Sequence of chain 1.C:
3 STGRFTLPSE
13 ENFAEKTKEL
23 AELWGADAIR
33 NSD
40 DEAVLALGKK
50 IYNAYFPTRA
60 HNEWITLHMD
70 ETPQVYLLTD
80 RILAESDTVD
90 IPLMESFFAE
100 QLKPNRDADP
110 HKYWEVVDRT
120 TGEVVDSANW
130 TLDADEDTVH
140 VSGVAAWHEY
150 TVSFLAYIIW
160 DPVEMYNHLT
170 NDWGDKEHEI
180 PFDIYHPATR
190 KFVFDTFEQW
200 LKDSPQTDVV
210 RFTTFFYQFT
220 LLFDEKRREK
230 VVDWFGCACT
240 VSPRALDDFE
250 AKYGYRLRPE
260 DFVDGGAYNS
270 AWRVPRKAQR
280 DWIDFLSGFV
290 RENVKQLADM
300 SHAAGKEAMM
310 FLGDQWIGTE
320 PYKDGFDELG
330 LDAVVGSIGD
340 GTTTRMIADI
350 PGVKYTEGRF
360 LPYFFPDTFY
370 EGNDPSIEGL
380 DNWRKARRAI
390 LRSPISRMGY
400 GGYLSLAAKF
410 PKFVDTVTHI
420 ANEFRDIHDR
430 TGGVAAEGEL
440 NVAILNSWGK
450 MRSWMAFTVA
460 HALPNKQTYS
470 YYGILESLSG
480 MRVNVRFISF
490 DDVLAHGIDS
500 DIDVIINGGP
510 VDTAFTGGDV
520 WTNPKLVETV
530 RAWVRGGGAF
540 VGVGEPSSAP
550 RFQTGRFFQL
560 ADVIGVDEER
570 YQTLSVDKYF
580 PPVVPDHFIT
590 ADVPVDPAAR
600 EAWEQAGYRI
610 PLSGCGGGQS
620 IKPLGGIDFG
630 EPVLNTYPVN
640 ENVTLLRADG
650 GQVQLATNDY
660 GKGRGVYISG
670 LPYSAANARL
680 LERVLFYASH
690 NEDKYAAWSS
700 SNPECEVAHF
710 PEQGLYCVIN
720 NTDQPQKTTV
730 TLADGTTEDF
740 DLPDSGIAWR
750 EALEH

Binding-site contacts:
Ligand atom C7 contacts residue LEU311 of chain 1.D at 4.4 Å (hydrophobic).
Ligand atom O7 contacts residue LEU311 of chain 1.D at 4.4 Å.
Ligand atom C8 contacts residue GLY312 of chain 1.D at 3.9 Å.
Ligand atom N2 contacts residue PHE310 of chain 1.D at 4.2 Å.
Ligand atom O7 contacts residue GLY312 of chain 1.D at 3.1 Å.
Ligand atom O4 contacts residue VAL162 of chain 1.D at 4.3 Å.
Ligand atom O7 contacts residue PHE310 of chain 1.D at 4.2 Å.
Ligand atom C7 contacts residue GLY312 of chain 1.D at 3.8 Å.
Ligand atom C8 contacts residue HIS460 of chain 1.D at 4.0 Å.
Ligand atom C6 contacts residue LEU220 of chain 1.D at 4.5 Å (hydrophobic).
Ligand atom O3 contacts residue PHE310 of chain 1.D at 4.4 Å.
Ligand atom C6 contacts residue TYR165 of chain 1.D at 3.7 Å (hydrophobic).
Ligand atom O4 contacts residue TYR165 of chain 1.D at 3.5 Å.
Ligand atom C8 contacts residue LEU311 of chain 1.D at 3.4 Å (hydrophobic).
Ligand atom O7 contacts residue TRP233 of chain 1.D at 2.9 Å (h-bond).
Ligand atom C2 contacts residue PHE218 of chain 1.D at 4.1 Å (hydrophobic).
Ligand atom O7 contacts residue PHE218 of chain 1.D at 3.5 Å.
Ligand atom O1 contacts residue HIS460 of chain 1.D at 4.4 Å.
Ligand atom O6 contacts residue GLU228 of chain 1.D at 4.5 Å.
Ligand atom O7 contacts residue ASP313 of chain 1.D at 3.0 Å (salt-bridge).
Ligand atom O3 contacts residue ASP313 of chain 1.D at 2.7 Å (salt-bridge).
Ligand atom N2 contacts residue ASP313 of chain 1.D at 4.0 Å.
Ligand atom O3 contacts residue VAL162 of chain 1.D at 4.3 Å.
Ligand atom C7 contacts residue TRP233 of chain 1.D at 3.5 Å (hydrophobic).
Ligand atom C8 contacts residue SER336 of chain 1.D at 4.1 Å.
Ligand atom O6 contacts residue SER612 of chain 1.C at 3.9 Å.
Ligand atom C7 contacts residue PHE218 of chain 1.D at 4.5 Å (hydrophobic).
Ligand atom O6 contacts residue TYR165 of chain 1.D at 3.8 Å.
Ligand atom C1 contacts residue PHE218 of chain 1.D at 3.9 Å (hydrophobic).
Ligand atom C2 contacts residue ASP313 of chain 1.D at 3.5 Å.
Ligand atom C8 contacts residue TRP233 of chain 1.D at 3.8 Å (hydrophobic).
Ligand atom C7 contacts residue PHE310 of chain 1.D at 3.9 Å (hydrophobic).
Ligand atom C3 contacts residue ASP313 of chain 1.D at 3.6 Å.
Ligand atom C4 contacts residue ASP313 of chain 1.D at 4.1 Å.
Ligand atom C7 contacts residue ASP313 of chain 1.D at 4.0 Å.
Ligand atom C8 contacts residue PHE310 of chain 1.D at 3.6 Å (hydrophobic).
Ligand atom O4 contacts residue ASN166 of chain 1.D at 4.5 Å.
Ligand atom O5 contacts residue PHE218 of chain 1.D at 3.5 Å.

Sequence of chain 1.D:
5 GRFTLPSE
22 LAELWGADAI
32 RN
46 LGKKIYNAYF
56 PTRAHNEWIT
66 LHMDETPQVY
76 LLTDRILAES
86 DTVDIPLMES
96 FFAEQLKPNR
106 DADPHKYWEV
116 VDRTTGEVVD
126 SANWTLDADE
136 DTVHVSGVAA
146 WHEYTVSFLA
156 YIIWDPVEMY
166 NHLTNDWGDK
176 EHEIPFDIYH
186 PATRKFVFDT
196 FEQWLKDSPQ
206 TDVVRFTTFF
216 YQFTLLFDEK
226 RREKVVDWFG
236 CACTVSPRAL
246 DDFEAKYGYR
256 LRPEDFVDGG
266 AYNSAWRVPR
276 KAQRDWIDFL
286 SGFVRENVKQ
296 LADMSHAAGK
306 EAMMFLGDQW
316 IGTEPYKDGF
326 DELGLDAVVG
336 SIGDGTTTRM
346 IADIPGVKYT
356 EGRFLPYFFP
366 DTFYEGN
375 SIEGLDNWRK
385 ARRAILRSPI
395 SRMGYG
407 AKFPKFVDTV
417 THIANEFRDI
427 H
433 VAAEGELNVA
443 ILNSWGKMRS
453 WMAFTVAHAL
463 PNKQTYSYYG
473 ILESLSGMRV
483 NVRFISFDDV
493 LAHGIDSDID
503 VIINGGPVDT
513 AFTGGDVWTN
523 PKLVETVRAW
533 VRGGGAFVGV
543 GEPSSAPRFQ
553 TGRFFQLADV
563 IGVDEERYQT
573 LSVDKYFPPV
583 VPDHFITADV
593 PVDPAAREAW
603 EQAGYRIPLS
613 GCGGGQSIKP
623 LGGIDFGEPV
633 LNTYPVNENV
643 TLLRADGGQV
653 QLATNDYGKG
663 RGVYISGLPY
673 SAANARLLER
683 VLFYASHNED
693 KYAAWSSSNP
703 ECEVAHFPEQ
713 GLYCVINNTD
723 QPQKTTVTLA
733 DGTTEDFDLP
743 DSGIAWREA

The protein below binds the small molecule below.
Small molecule (SMILES): CC(=O)N[C@@H]1[C@@H](O)[C@H](O)[C@@H](CO)O[C@@H]1O